Sequence of chain 1.A:
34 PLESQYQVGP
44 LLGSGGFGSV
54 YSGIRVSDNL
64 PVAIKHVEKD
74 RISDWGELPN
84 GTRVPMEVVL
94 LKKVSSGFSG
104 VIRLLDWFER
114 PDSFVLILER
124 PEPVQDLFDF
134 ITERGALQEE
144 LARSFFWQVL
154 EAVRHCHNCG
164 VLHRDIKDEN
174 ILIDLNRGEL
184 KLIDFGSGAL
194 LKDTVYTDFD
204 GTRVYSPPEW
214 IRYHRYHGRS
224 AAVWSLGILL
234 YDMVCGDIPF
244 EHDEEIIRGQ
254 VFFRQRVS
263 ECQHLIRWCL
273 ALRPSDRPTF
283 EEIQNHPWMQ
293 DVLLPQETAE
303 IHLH

Binding-site contacts:
Ligand atom C23 contacts residue ASP129 of chain 1.A at 3.6 Å.
Ligand atom N17 contacts residue LEU175 of chain 1.A at 3.7 Å.
Ligand atom O10 contacts residue ASP187 of chain 1.A at 3.4 Å.
Ligand atom F18 contacts residue LEU45 of chain 1.A at 3.6 Å.
Ligand atom C15 contacts residue GLU122 of chain 1.A at 3.3 Å.
Ligand atom C9 contacts residue LYS68 of chain 1.A at 3.7 Å.
Ligand atom C6 contacts residue PHE50 of chain 1.A at 3.6 Å (hydrophobic).
Ligand atom O21 contacts residue GLY46 of chain 1.A at 3.5 Å.
Ligand atom N17 contacts residue PRO124 of chain 1.A at 3.9 Å.
Ligand atom N17 contacts residue ALA66 of chain 1.A at 3.7 Å.
Ligand atom N5 contacts residue ILE186 of chain 1.A at 3.5 Å.
Ligand atom C7 contacts residue PHE50 of chain 1.A at 3.5 Å (hydrophobic).
Ligand atom C28 contacts residue LEU175 of chain 1.A at 3.9 Å (hydrophobic).
Ligand atom C2 contacts residue ILE186 of chain 1.A at 3.9 Å (hydrophobic).
Ligand atom C4 contacts residue ILE186 of chain 1.A at 3.8 Å (hydrophobic).
Ligand atom C4 contacts residue VAL53 of chain 1.A at 3.9 Å (hydrophobic).
Ligand atom C12 contacts residue ALA66 of chain 1.A at 3.9 Å (hydrophobic).
Ligand atom C2 contacts residue LEU121 of chain 1.A at 3.8 Å (hydrophobic).
Ligand atom N17 contacts residue GLU122 of chain 1.A at 3.8 Å.
Ligand atom C25 contacts residue LEU45 of chain 1.A at 3.7 Å (hydrophobic).
Ligand atom C15 contacts residue LEU175 of chain 1.A at 3.8 Å (hydrophobic).
Ligand atom C9 contacts residue ASP187 of chain 1.A at 3.6 Å.
Ligand atom N8 contacts residue PHE50 of chain 1.A at 3.5 Å.
Ligand atom N8 contacts residue LYS68 of chain 1.A at 3.9 Å.
Ligand atom C11 contacts residue PHE50 of chain 1.A at 3.9 Å (hydrophobic).
Ligand atom C13 contacts residue ALA66 of chain 1.A at 3.8 Å (hydrophobic).
Ligand atom F18 contacts residue ARG123 of chain 1.A at 3.5 Å.
Ligand atom N8 contacts residue ASP187 of chain 1.A at 2.9 Å (salt-bridge).
Ligand atom N17 contacts residue ARG123 of chain 1.A at 3.6 Å.
Ligand atom C1 contacts residue ILE186 of chain 1.A at 3.6 Å (hydrophobic).
Ligand atom C27 contacts residue VAL127 of chain 1.A at 3.9 Å (hydrophobic).
Ligand atom C16 contacts residue LEU175 of chain 1.A at 3.8 Å (hydrophobic).
Ligand atom C15 contacts residue ALA66 of chain 1.A at 3.7 Å (hydrophobic).
Ligand atom C7 contacts residue ASP187 of chain 1.A at 3.6 Å.
Ligand atom C14 contacts residue LEU175 of chain 1.A at 3.9 Å (hydrophobic).
Ligand atom C3 contacts residue ILE186 of chain 1.A at 3.9 Å (hydrophobic).
Ligand atom C22 contacts residue LEU45 of chain 1.A at 3.7 Å (hydrophobic).
Ligand atom C16 contacts residue ALA66 of chain 1.A at 3.9 Å (hydrophobic).
Ligand atom O10 contacts residue LYS68 of chain 1.A at 2.8 Å (salt-bridge).
Ligand atom C15 contacts residue ILE105 of chain 1.A at 3.7 Å (hydrophobic).

This small molecule binds to this protein.
Small molecule (SMILES): NC[C@@H](NC(=O)C[C@H]1CNC(=O)c2cc(-c3ccnc(F)c3)cn21)c1ccccc1